Sequence of chain 1.B:
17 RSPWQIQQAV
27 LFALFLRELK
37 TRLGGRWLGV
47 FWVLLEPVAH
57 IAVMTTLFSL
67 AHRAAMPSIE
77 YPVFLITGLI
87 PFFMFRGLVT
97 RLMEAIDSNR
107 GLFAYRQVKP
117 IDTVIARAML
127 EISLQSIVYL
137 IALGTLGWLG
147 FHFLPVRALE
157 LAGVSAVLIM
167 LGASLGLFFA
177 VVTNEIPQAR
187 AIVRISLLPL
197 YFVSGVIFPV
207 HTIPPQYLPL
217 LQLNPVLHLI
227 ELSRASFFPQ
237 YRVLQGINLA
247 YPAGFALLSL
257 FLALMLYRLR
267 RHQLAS

Sequence of chain 1.C:
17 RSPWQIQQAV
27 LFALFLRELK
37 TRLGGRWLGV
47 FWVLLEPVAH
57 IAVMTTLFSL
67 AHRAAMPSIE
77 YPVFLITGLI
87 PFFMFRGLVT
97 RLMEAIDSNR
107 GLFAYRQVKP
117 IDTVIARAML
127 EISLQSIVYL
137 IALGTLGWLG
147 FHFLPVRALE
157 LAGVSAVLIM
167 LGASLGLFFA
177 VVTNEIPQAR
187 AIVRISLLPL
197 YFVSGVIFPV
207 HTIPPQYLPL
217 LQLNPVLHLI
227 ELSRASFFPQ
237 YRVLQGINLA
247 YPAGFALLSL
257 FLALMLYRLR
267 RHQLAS

Binding-site contacts:
Ligand atom O49 contacts residue GLN184 of chain 1.C at 3.6 Å.
Ligand atom C11 contacts residue HIS56 of chain 1.B at 4.0 Å.
Ligand atom C50 contacts residue GLN184 of chain 1.C at 4.1 Å.
Ligand atom O35 contacts residue ARG190 of chain 1.B at 3.6 Å.
Ligand atom O33 contacts residue ARG190 of chain 1.B at 3.6 Å.
Ligand atom OA0 contacts residue TRP48 of chain 1.B at 2.7 Å (h-bond).
Ligand atom C50 contacts residue TRP48 of chain 1.B at 3.8 Å (hydrophobic).
Ligand atom C11 contacts residue ILE191 of chain 1.C at 3.9 Å (hydrophobic).
Ligand atom O35 contacts residue ARG92 of chain 1.B at 4.0 Å.
Ligand atom C52 contacts residue GLN184 of chain 1.C at 3.4 Å.
Ligand atom O33 contacts residue ILE191 of chain 1.C at 3.5 Å.
Ligand atom O53 contacts residue ILE188 of chain 1.C at 3.9 Å.
Ligand atom P32 contacts residue ARG190 of chain 1.B at 3.4 Å.
Ligand atom O34 contacts residue ARG190 of chain 1.B at 2.5 Å (salt-bridge).
Ligand atom C51 contacts residue TRP48 of chain 1.B at 3.5 Å (hydrophobic).
Ligand atom O54 contacts residue TRP48 of chain 1.B at 3.7 Å.
Ligand atom C41 contacts residue TRP48 of chain 1.B at 3.5 Å (hydrophobic).
Ligand atom O54 contacts residue GLN184 of chain 1.C at 2.6 Å (h-bond).
Ligand atom C42 contacts residue TRP48 of chain 1.B at 3.3 Å (hydrophobic).
Ligand atom O19 contacts residue PHE198 of chain 1.B at 3.4 Å.
Ligand atom C36 contacts residue ARG190 of chain 1.B at 3.4 Å.
Ligand atom C27 contacts residue VAL59 of chain 1.B at 4.0 Å (hydrophobic).
Ligand atom O49 contacts residue ALA187 of chain 1.C at 3.2 Å.
Ligand atom O13 contacts residue ILE191 of chain 1.C at 3.4 Å.
Ligand atom C01 contacts residue SER192 of chain 1.C at 4.0 Å.
Ligand atom C21 contacts residue TYR197 of chain 1.B at 4.2 Å (hydrophobic).
Ligand atom O19 contacts residue LEU194 of chain 1.B at 4.0 Å.
Ligand atom C48 contacts residue GLN184 of chain 1.C at 3.4 Å.
Ligand atom O13 contacts residue GLU52 of chain 1.B at 4.2 Å.
Ligand atom O19 contacts residue TYR197 of chain 1.B at 4.0 Å.
Ligand atom O17 contacts residue LEU194 of chain 1.C at 4.2 Å.
Ligand atom C51 contacts residue GLN184 of chain 1.C at 3.4 Å.
Ligand atom O40 contacts residue TRP48 of chain 1.B at 3.8 Å.
Ligand atom C12 contacts residue ILE191 of chain 1.C at 3.7 Å (hydrophobic).
Ligand atom C21 contacts residue PHE198 of chain 1.B at 3.7 Å (hydrophobic).
Ligand atom O54 contacts residue LEU44 of chain 1.B at 3.9 Å.
Ligand atom C10 contacts residue HIS56 of chain 1.B at 3.8 Å.
Ligand atom O43 contacts residue ARG97 of chain 1.B at 3.6 Å.
Ligand atom O44 contacts residue TRP48 of chain 1.B at 2.6 Å (h-bond).
Ligand atom O38 contacts residue ILE191 of chain 1.C at 3.3 Å.

The small molecule below binds the protein below.
Small molecule (SMILES): CCCCCCCCCCCC(=O)O[C@@H](COC(=O)CCCCCCCCCC)COP(=O)(O)OC[C@H](O)CO[C@@]1(C(=O)O)C[C@H](O)[C@@H](O)[C@H]([C@@H](O)CO)O1